Sequence of chain 1.Q:
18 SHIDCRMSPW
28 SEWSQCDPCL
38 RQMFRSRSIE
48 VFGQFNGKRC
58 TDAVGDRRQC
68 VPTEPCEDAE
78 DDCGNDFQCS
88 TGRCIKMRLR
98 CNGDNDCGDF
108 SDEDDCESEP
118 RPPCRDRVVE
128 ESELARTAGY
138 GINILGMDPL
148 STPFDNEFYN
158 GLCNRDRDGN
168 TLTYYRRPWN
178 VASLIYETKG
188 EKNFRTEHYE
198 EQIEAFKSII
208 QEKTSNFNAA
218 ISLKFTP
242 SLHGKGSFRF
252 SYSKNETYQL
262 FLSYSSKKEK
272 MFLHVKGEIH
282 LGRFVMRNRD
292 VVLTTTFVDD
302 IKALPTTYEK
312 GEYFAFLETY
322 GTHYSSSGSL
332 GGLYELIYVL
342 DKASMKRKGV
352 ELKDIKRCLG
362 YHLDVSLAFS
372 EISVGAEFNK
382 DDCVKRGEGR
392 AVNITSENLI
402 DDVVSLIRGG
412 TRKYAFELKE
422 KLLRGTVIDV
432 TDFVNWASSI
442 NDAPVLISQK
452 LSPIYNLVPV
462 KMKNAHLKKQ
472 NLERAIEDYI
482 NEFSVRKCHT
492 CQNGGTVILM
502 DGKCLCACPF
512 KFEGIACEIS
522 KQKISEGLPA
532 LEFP

Sequence of chain 1.P:
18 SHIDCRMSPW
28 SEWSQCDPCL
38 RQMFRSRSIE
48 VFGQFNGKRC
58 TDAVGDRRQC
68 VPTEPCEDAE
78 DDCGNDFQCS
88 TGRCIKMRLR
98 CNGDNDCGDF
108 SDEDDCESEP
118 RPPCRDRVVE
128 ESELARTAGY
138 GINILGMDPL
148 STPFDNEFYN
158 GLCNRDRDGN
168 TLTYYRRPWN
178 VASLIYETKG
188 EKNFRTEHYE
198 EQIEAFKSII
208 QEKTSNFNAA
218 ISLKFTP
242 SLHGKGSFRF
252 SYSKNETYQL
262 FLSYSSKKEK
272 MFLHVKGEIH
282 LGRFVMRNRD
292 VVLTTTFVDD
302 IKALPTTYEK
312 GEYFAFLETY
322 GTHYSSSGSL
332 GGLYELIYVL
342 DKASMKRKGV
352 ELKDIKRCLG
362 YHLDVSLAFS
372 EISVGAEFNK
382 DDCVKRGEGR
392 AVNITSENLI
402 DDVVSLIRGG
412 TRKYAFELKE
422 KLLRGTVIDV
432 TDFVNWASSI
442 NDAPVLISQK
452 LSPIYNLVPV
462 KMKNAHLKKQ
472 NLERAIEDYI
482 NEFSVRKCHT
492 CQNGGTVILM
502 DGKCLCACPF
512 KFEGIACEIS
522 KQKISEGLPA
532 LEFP

Binding-site contacts:
Ligand atom O5 contacts residue ASN394 of chain 1.P at 2.3 Å (h-bond).
Ligand atom C5 contacts residue GLU201 of chain 1.Q at 3.4 Å.
Ligand atom O7 contacts residue LYS349 of chain 1.P at 3.7 Å.
Ligand atom C7 contacts residue ASN394 of chain 1.P at 3.8 Å.
Ligand atom C7 contacts residue ARG348 of chain 1.P at 4.1 Å.
Ligand atom C5 contacts residue ASN394 of chain 1.P at 3.6 Å.
Ligand atom C1 contacts residue GLU201 of chain 1.Q at 4.0 Å.
Ligand atom C3 contacts residue ASN394 of chain 1.P at 3.8 Å.
Ligand atom C4 contacts residue ASN394 of chain 1.P at 4.1 Å.
Ligand atom O7 contacts residue ARG348 of chain 1.P at 4.5 Å.
Ligand atom O7 contacts residue THR396 of chain 1.P at 3.1 Å (h-bond).
Ligand atom C2 contacts residue ASN394 of chain 1.P at 2.4 Å.
Ligand atom C7 contacts residue THR396 of chain 1.P at 4.1 Å.
Ligand atom O7 contacts residue ILE395 of chain 1.P at 4.1 Å.
Ligand atom C8 contacts residue ARG348 of chain 1.P at 3.3 Å.
Ligand atom N2 contacts residue LYS349 of chain 1.P at 3.5 Å.
Ligand atom C6 contacts residue GLN199 of chain 1.Q at 4.4 Å.
Ligand atom O6 contacts residue GLU201 of chain 1.Q at 3.3 Å (salt-bridge).
Ligand atom C5 contacts residue GLN199 of chain 1.Q at 4.3 Å.
Ligand atom C2 contacts residue LYS349 of chain 1.P at 4.0 Å.
Ligand atom C8 contacts residue LYS349 of chain 1.P at 3.5 Å.
Ligand atom O7 contacts residue ASN394 of chain 1.P at 4.0 Å.
Ligand atom N2 contacts residue ASN394 of chain 1.P at 3.0 Å (h-bond).
Ligand atom C8 contacts residue ILE395 of chain 1.P at 4.3 Å (hydrophobic).
Ligand atom C1 contacts residue ASN394 of chain 1.P at 1.4 Å.
Ligand atom O6 contacts residue GLN199 of chain 1.Q at 3.8 Å.
Ligand atom O5 contacts residue GLU201 of chain 1.Q at 3.0 Å (salt-bridge).
Ligand atom C7 contacts residue LYS349 of chain 1.P at 4.2 Å.
Ligand atom C8 contacts residue LYS347 of chain 1.P at 3.9 Å.
Ligand atom C6 contacts residue GLU201 of chain 1.Q at 3.0 Å.

A protein and the small-molecule ligand that binds it are described below.
Small molecule (SMILES): CC(=O)N[C@H]1[C@H](O[C@H]2[C@H](O)[C@@H](NC(C)=O)CO[C@@H]2CO)O[C@H](CO)[C@@H](O)[C@@H]1O